Binding-site contacts:
Ligand atom CA contacts residue GLU145 of chain 1.A at 3.7 Å.
Ligand atom CE2 contacts residue ILE171 of chain 1.A at 3.6 Å (hydrophobic).
Ligand atom CB contacts residue THR109 of chain 1.A at 3.6 Å.
Ligand atom NE1 contacts residue SER168 of chain 1.A at 2.9 Å (h-bond).
Ligand atom O contacts residue GLY111 of chain 1.A at 3.7 Å.
Ligand atom CG contacts residue HIS144 of chain 1.A at 3.7 Å.
Ligand atom CB contacts residue ILE110 of chain 1.A at 3.6 Å (hydrophobic).
Ligand atom CD1 contacts residue ALA169 of chain 1.A at 3.3 Å (hydrophobic).
Ligand atom N contacts residue ASN108 of chain 1.A at 2.8 Å (h-bond).
Ligand atom O contacts residue THR109 of chain 1.A at 3.3 Å.
Ligand atom ND2 contacts residue ARG107 of chain 1.A at 2.8 Å (salt-bridge).
Ligand atom N contacts residue ASN108 of chain 1.A at 3.4 Å (h-bond).
Ligand atom OE contacts residue VAL170 of chain 1.A at 3.5 Å.
Ligand atom CB contacts residue GLU145 of chain 1.A at 3.6 Å.
Ligand atom OXT contacts residue HIS144 of chain 1.A at 3.6 Å (h-bond).
Ligand atom O contacts residue GLU145 of chain 1.A at 2.6 Å (salt-bridge).
Ligand atom CE2 contacts residue HIS144 of chain 1.A at 3.3 Å.
Ligand atom CZ2 contacts residue SER168 of chain 1.A at 3.6 Å.
Ligand atom O contacts residue CD1 of chain 1.C at 2.5 Å.
Ligand atom C contacts residue CD1 of chain 1.C at 2.7 Å.
Ligand atom O contacts residue ILE110 of chain 1.A at 2.8 Å (h-bond).
Ligand atom CZ2 contacts residue ILE166 of chain 1.A at 3.5 Å (hydrophobic).
Ligand atom CZ2 contacts residue HIS144 of chain 1.A at 3.4 Å.
Ligand atom OXT contacts residue CD1 of chain 1.C at 2.3 Å.
Ligand atom NE1 contacts residue ALA169 of chain 1.A at 3.3 Å (h-bond).
Ligand atom CE2 contacts residue SER168 of chain 1.A at 3.5 Å.
Ligand atom C contacts residue GLU145 of chain 1.A at 3.5 Å.
Ligand atom CH2 contacts residue ILE166 of chain 1.A at 3.6 Å (hydrophobic).
Ligand atom CD2 contacts residue HIS144 of chain 1.A at 3.6 Å.
Ligand atom NE1 contacts residue VAL170 of chain 1.A at 3.6 Å (h-bond).
Ligand atom C contacts residue HIS144 of chain 1.A at 3.5 Å.
Ligand atom C contacts residue ASN108 of chain 1.A at 3.5 Å.
Ligand atom CA contacts residue ASN108 of chain 1.A at 3.2 Å.
Ligand atom CA contacts residue GLY111 of chain 1.A at 3.4 Å.
Ligand atom CZ3 contacts residue ILE171 of chain 1.A at 3.7 Å (hydrophobic).
Ligand atom CD1 contacts residue HIS144 of chain 1.A at 3.6 Å.
Ligand atom O contacts residue HIS144 of chain 1.A at 3.1 Å (h-bond).
Ligand atom OXT contacts residue HIS154 of chain 1.A at 3.3 Å (h-bond).
Ligand atom NE1 contacts residue ILE171 of chain 1.A at 3.6 Å.
Ligand atom NE1 contacts residue HIS144 of chain 1.A at 3.2 Å.

Sequence of chain 1.A:
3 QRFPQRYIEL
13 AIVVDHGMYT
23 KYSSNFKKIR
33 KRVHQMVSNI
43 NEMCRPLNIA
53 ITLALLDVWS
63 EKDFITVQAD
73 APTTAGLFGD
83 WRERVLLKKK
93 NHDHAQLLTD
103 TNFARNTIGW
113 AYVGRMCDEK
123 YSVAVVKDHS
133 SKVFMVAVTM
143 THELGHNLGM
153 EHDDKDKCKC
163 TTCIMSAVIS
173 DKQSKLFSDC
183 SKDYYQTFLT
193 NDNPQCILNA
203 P

A protein and the small-molecule ligand that binds it are described below.
Small molecule (SMILES): NC(=O)C[C@H](NC(=O)[C@@H]1C=CC(=O)N1)C(=O)N[C@@H](CC1=CN=C2CC=CC=C12)C(=O)O